This protein binds this small molecule.
Small molecule (SMILES): CC(=O)N[C@@H]1[C@@H](O)[C@H](O)[C@@H](CO)O[C@H]1O

Binding-site contacts:
Ligand atom C2 contacts residue ASN271 of chain 1.C at 2.5 Å.
Ligand atom C8 contacts residue ASN271 of chain 1.C at 4.5 Å.
Ligand atom O5 contacts residue ASN271 of chain 1.C at 2.4 Å (h-bond).
Ligand atom O6 contacts residue ILE292 of chain 1.C at 4.0 Å.
Ligand atom C5 contacts residue ILE292 of chain 1.C at 4.1 Å (hydrophobic).
Ligand atom C1 contacts residue ASN271 of chain 1.C at 1.4 Å.
Ligand atom C3 contacts residue ASN271 of chain 1.C at 3.8 Å.
Ligand atom C7 contacts residue ASN271 of chain 1.C at 3.4 Å.
Ligand atom C6 contacts residue ILE292 of chain 1.C at 3.8 Å (hydrophobic).
Ligand atom N2 contacts residue ASN271 of chain 1.C at 2.9 Å (h-bond).
Ligand atom C5 contacts residue ASN271 of chain 1.C at 3.7 Å.
Ligand atom C4 contacts residue ASN271 of chain 1.C at 4.2 Å.
Ligand atom O7 contacts residue ASN271 of chain 1.C at 3.4 Å (h-bond).
Ligand atom O5 contacts residue ILE292 of chain 1.C at 3.3 Å.
Ligand atom C8 contacts residue VAL410 of chain 1.C at 3.8 Å (hydrophobic).
Ligand atom C1 contacts residue ILE292 of chain 1.C at 4.2 Å (hydrophobic).

Sequence of chain 1.C:
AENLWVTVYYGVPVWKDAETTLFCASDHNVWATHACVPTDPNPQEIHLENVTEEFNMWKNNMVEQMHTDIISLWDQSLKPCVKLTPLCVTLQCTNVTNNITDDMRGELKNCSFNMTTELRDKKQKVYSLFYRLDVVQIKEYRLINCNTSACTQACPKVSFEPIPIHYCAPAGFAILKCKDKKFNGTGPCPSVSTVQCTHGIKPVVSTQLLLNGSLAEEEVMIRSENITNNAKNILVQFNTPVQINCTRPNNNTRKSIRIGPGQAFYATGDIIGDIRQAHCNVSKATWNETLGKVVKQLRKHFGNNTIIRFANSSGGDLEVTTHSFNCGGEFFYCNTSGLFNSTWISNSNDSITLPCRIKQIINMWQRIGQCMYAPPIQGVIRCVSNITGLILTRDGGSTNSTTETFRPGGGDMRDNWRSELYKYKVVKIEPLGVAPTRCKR